A small-molecule ligand and the protein it binds are described below.
Small molecule (SMILES): Nc1cccc(C[C@H]2CNC[C@H]2OCCNCCc2cccc(F)c2)n1

Binding-site contacts:
Ligand atom N1A contacts residue GLU296 of chain 1.A at 2.7 Å (salt-bridge).
Ligand atom C14 contacts residue TRP10 of chain 1.B at 3.8 Å (hydrophobic).
Ligand atom C6A contacts residue GLU296 of chain 1.A at 3.6 Å.
Ligand atom C13 contacts residue MET40 of chain 1.A at 3.6 Å (hydrophobic).
Ligand atom C6A contacts residue HEM1 of chain 1.C at 3.6 Å.
Ligand atom C15 contacts residue TRP10 of chain 1.B at 3.8 Å (hydrophobic).
Ligand atom O1 contacts residue HEM1 of chain 1.C at 3.2 Å (h-bond).
Ligand atom C2A contacts residue GLU296 of chain 1.A at 3.6 Å.
Ligand atom C2' contacts residue HEM1 of chain 1.C at 3.5 Å.
Ligand atom C3A contacts residue VAL271 of chain 1.A at 3.6 Å (hydrophobic).
Ligand atom C7A contacts residue GLU296 of chain 1.A at 3.5 Å.
Ligand atom C5' contacts residue TYR292 of chain 1.A at 3.8 Å (hydrophobic).
Ligand atom N6A contacts residue TRP291 of chain 1.A at 2.8 Å (h-bond).
Ligand atom C4' contacts residue GLU296 of chain 1.A at 3.8 Å.
Ligand atom C5A contacts residue PRO269 of chain 1.A at 3.8 Å (hydrophobic).
Ligand atom C6A contacts residue PRO269 of chain 1.A at 3.8 Å (hydrophobic).
Ligand atom N6A contacts residue PRO269 of chain 1.A at 3.8 Å.
Ligand atom C6A contacts residue TRP291 of chain 1.A at 3.8 Å (hydrophobic).
Ligand atom C5' contacts residue GLU296 of chain 1.A at 3.0 Å.
Ligand atom C12 contacts residue TYR410 of chain 1.A at 3.8 Å (hydrophobic).
Ligand atom C7A contacts residue VAL271 of chain 1.A at 3.8 Å (hydrophobic).
Ligand atom N6A contacts residue GLU296 of chain 1.A at 2.7 Å (salt-bridge).
Ligand atom C3 contacts residue HEM1 of chain 1.C at 3.3 Å.
Ligand atom N6A contacts residue HEM1 of chain 1.C at 3.5 Å.
Ligand atom C13 contacts residue LEU41 of chain 1.A at 3.8 Å (hydrophobic).
Ligand atom C14 contacts residue MET40 of chain 1.A at 3.7 Å (hydrophobic).
Ligand atom N1' contacts residue GLU296 of chain 1.A at 2.8 Å (salt-bridge).
Ligand atom F13 contacts residue LEU41 of chain 1.A at 3.1 Å.
Ligand atom N2 contacts residue HEM1 of chain 1.C at 2.7 Å (h-bond).
Ligand atom N6A contacts residue TYR292 of chain 1.A at 3.6 Å.
Ligand atom C7A contacts residue HEM1 of chain 1.C at 3.4 Å.
Ligand atom C3 contacts residue TRP382 of chain 1.A at 3.7 Å (hydrophobic).
Ligand atom C4 contacts residue HEM1 of chain 1.C at 3.4 Å.
Ligand atom C1 contacts residue VAL271 of chain 1.A at 3.7 Å (hydrophobic).
Ligand atom F13 contacts residue MET40 of chain 1.A at 3.2 Å.
Ligand atom C5A contacts residue HEM1 of chain 1.C at 3.4 Å.
Ligand atom C4' contacts residue VAL271 of chain 1.A at 3.8 Å (hydrophobic).
Ligand atom C3' contacts residue GLN182 of chain 1.A at 3.5 Å.
Ligand atom C1 contacts residue HEM1 of chain 1.C at 3.7 Å.
Ligand atom C2 contacts residue HEM1 of chain 1.C at 3.5 Å.

Sequence of chain 1.B:
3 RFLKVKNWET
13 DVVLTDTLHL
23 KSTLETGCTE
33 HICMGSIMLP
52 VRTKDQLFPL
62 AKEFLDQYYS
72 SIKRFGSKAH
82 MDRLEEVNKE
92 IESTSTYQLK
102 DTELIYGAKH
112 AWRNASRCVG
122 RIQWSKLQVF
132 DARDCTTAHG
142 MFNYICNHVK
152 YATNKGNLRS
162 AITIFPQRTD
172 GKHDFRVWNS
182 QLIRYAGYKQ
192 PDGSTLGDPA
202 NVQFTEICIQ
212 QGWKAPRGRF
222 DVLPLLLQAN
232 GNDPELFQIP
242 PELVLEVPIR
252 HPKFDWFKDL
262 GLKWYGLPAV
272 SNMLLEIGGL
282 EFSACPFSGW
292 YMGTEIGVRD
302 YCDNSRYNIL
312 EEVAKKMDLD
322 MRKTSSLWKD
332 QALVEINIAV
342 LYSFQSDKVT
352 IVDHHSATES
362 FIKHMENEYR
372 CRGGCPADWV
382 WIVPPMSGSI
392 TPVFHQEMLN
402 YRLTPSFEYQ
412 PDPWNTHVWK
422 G

Sequence of chain 1.A:
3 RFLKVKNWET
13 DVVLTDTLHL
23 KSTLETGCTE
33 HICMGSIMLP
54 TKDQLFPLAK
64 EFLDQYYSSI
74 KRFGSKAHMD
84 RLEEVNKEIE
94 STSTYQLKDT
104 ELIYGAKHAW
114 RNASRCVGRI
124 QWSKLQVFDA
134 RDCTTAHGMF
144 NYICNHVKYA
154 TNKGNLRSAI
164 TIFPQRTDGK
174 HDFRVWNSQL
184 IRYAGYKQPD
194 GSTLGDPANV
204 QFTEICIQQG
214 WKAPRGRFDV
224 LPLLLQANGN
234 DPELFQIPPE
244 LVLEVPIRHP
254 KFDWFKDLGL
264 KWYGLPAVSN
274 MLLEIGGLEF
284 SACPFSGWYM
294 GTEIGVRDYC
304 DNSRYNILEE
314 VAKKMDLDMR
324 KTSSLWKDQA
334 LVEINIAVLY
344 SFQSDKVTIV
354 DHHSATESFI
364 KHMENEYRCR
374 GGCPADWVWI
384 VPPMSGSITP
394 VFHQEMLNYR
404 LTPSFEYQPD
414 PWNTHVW